Sequence of chain 1.A:
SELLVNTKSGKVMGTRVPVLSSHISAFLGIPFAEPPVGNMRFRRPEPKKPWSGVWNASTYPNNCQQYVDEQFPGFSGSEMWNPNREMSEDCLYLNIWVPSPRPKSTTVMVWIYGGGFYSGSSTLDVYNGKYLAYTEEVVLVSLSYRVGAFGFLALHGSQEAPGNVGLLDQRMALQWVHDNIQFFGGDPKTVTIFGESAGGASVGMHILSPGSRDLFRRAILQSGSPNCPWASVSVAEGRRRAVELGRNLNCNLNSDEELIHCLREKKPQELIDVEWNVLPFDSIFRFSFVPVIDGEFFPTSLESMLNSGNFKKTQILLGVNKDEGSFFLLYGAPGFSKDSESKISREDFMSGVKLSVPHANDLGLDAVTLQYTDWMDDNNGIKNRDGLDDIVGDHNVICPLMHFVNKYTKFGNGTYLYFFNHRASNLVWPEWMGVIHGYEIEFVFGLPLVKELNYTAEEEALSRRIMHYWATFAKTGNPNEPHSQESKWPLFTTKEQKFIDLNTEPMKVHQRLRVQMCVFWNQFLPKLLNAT

Binding-site contacts:
Ligand atom C3 contacts residue ASN454 of chain 1.A at 3.9 Å.
Ligand atom C4 contacts residue ASN454 of chain 1.A at 4.4 Å.
Ligand atom C7 contacts residue ASN454 of chain 1.A at 3.5 Å.
Ligand atom C7 contacts residue GLU452 of chain 1.A at 4.0 Å.
Ligand atom C5 contacts residue ASN454 of chain 1.A at 3.8 Å.
Ligand atom C8 contacts residue LEU453 of chain 1.A at 4.0 Å (hydrophobic).
Ligand atom C2 contacts residue ASN454 of chain 1.A at 2.4 Å.
Ligand atom C8 contacts residue GLU452 of chain 1.A at 3.5 Å.
Ligand atom N2 contacts residue GLU452 of chain 1.A at 3.9 Å.
Ligand atom C1 contacts residue ASN454 of chain 1.A at 1.5 Å.
Ligand atom O7 contacts residue ASN454 of chain 1.A at 3.7 Å.
Ligand atom N2 contacts residue ASN454 of chain 1.A at 2.9 Å (h-bond).
Ligand atom O5 contacts residue ASN454 of chain 1.A at 2.5 Å (h-bond).

The protein below binds the small molecule below.
Small molecule (SMILES): CC(=O)N[C@@H]1[C@@H](O)[C@H](O)[C@@H](CO)O[C@H]1O